The protein below binds the small molecule below.
Small molecule (SMILES): C=C1CCCC2=NC[C@H](C)[C@@H](C)C[C@@]23CCC(C(=O)O)=C[C@@H]3[C@@H]2O[C@]3(C[C@H]4CCC[C@@]5(CC[C@@]6(O[C@@H](CC[C@@]6(C)O)C1)O5)O4)C[C@@H](C)[C@@H](O)[C@H]2O3

Sequence of chain 1.I:
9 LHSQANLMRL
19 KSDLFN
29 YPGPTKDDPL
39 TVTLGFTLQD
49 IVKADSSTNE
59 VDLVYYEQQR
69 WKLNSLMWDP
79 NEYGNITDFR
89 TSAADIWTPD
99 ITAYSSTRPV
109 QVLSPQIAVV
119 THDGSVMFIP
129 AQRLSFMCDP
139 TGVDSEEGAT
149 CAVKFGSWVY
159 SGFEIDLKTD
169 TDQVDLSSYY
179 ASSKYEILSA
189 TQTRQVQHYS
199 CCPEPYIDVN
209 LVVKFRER

Sequence of chain 1.J:
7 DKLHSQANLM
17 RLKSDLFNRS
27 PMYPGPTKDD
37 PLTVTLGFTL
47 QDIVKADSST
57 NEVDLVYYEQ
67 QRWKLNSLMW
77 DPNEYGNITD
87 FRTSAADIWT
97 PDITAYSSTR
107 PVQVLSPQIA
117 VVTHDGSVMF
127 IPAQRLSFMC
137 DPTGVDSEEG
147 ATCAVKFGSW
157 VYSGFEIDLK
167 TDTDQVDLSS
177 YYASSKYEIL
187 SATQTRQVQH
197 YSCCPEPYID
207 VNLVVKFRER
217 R

Binding-site contacts:
Ligand atom O52 contacts residue TYR204 of chain 1.J at 2.6 Å (h-bond).
Ligand atom C80 contacts residue TYR204 of chain 1.J at 3.3 Å (hydrophobic).
Ligand atom C49 contacts residue TRP156 of chain 1.J at 4.0 Å (hydrophobic).
Ligand atom O1 contacts residue SER176 of chain 1.I at 2.6 Å (h-bond).
Ligand atom C36 contacts residue TRP156 of chain 1.J at 3.8 Å (hydrophobic).
Ligand atom C51 contacts residue TYR204 of chain 1.J at 3.7 Å (hydrophobic).
Ligand atom C64 contacts residue ILE127 of chain 1.I at 3.9 Å (hydrophobic).
Ligand atom C67 contacts residue TYR64 of chain 1.I at 4.0 Å (hydrophobic).
Ligand atom N31 contacts residue TRP156 of chain 1.J at 3.0 Å (h-bond).
Ligand atom C23 contacts residue TYR204 of chain 1.J at 3.8 Å (hydrophobic).
Ligand atom C43 contacts residue TYR204 of chain 1.J at 3.9 Å (hydrophobic).
Ligand atom C30 contacts residue TRP156 of chain 1.J at 3.3 Å (hydrophobic).
Ligand atom C30 contacts residue TYR102 of chain 1.J at 3.4 Å (hydrophobic).
Ligand atom C33 contacts residue TRP156 of chain 1.J at 3.7 Å (hydrophobic).
Ligand atom C13 contacts residue TYR64 of chain 1.I at 3.8 Å (hydrophobic).
Ligand atom C8 contacts residue TYR64 of chain 1.I at 3.8 Å (hydrophobic).
Ligand atom C22 contacts residue TYR197 of chain 1.J at 3.6 Å (hydrophobic).
Ligand atom C30 contacts residue SER155 of chain 1.J at 3.3 Å.
Ligand atom C49 contacts residue VAL157 of chain 1.J at 3.7 Å (hydrophobic).
Ligand atom C6 contacts residue TYR204 of chain 1.J at 3.7 Å (hydrophobic).
Ligand atom C10 contacts residue TRP156 of chain 1.J at 3.7 Å (hydrophobic).
Ligand atom C80 contacts residue CYS200 of chain 1.J at 3.7 Å (hydrophobic).
Ligand atom O66 contacts residue THR45 of chain 1.I at 3.7 Å.
Ligand atom C36 contacts residue ILE127 of chain 1.I at 3.7 Å (hydrophobic).
Ligand atom C38 contacts residue VAL157 of chain 1.J at 3.9 Å (hydrophobic).
Ligand atom C38 contacts residue TRP156 of chain 1.J at 3.8 Å (hydrophobic).
Ligand atom C22 contacts residue TYR204 of chain 1.J at 4.0 Å (hydrophobic).
Ligand atom C60 contacts residue TYR204 of chain 1.J at 3.8 Å (hydrophobic).
Ligand atom O44 contacts residue TYR204 of chain 1.J at 3.4 Å (h-bond).
Ligand atom C2 contacts residue SER176 of chain 1.I at 3.7 Å.
Ligand atom C9 contacts residue TYR64 of chain 1.I at 3.6 Å (hydrophobic).
Ligand atom C6 contacts residue TRP156 of chain 1.J at 3.8 Å (hydrophobic).
Ligand atom C50 contacts residue VAL157 of chain 1.J at 3.4 Å (hydrophobic).
Ligand atom O66 contacts residue ASP173 of chain 1.I at 3.6 Å (salt-bridge).
Ligand atom C67 contacts residue THR45 of chain 1.I at 3.4 Å.
Ligand atom C35 contacts residue TRP156 of chain 1.J at 3.6 Å (hydrophobic).
Ligand atom C9 contacts residue TYR102 of chain 1.J at 3.5 Å (hydrophobic).
Ligand atom C37 contacts residue ILE127 of chain 1.I at 3.8 Å (hydrophobic).
Ligand atom C53 contacts residue ARG88 of chain 1.I at 3.8 Å.
Ligand atom C34 contacts residue TRP156 of chain 1.J at 3.5 Å (hydrophobic).